Sequence of chain 1.A:
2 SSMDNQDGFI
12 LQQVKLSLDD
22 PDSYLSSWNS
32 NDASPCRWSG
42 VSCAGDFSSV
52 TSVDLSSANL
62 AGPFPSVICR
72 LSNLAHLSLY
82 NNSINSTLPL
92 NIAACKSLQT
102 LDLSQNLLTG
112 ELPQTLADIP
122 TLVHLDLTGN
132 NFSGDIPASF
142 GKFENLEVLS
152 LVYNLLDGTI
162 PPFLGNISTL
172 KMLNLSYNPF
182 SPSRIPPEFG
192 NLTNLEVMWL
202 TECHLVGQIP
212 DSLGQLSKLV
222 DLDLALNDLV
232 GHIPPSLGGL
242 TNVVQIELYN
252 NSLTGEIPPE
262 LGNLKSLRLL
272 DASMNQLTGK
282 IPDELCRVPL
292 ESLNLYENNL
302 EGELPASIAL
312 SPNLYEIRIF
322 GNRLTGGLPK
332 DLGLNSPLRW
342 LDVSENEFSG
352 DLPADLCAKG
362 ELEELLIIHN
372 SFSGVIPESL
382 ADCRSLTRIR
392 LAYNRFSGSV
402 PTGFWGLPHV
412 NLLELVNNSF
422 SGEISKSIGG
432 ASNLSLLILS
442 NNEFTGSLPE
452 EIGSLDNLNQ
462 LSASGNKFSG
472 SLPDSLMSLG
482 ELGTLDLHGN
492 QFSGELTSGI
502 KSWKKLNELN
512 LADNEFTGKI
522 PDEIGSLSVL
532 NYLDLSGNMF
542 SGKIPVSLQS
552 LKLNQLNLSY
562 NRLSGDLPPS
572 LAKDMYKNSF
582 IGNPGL

This small molecule binds to this protein.
Small molecule (SMILES): CC(=O)N[C@H]1[C@H](O[C@H]2[C@H](O)[C@@H](NC(C)=O)CO[C@@H]2CO[C@@H]2O[C@@H](C)[C@@H](O)[C@@H](O)[C@@H]2O)O[C@H](CO)[C@@H](O)[C@@H]1O

Binding-site contacts:
Ligand atom C6 contacts residue GLY63 of chain 1.A at 4.5 Å.
Ligand atom C4 contacts residue ASN86 of chain 1.A at 4.2 Å.
Ligand atom C7 contacts residue ASP20 of chain 1.A at 4.2 Å.
Ligand atom O5 contacts residue ALA62 of chain 1.A at 3.4 Å.
Ligand atom C3 contacts residue ASN86 of chain 1.A at 3.8 Å.
Ligand atom O6 contacts residue ALA62 of chain 1.A at 4.4 Å.
Ligand atom C1 contacts residue GLY63 of chain 1.A at 4.4 Å.
Ligand atom C7 contacts residue ASN86 of chain 1.A at 3.3 Å.
Ligand atom O5 contacts residue GLY63 of chain 1.A at 4.1 Å.
Ligand atom N2 contacts residue ASN86 of chain 1.A at 3.0 Å (h-bond).
Ligand atom O2 contacts residue ASP20 of chain 1.A at 4.4 Å.
Ligand atom N2 contacts residue ASP20 of chain 1.A at 3.8 Å.
Ligand atom O7 contacts residue ASN86 of chain 1.A at 3.2 Å (h-bond).
Ligand atom C6 contacts residue LEU108 of chain 1.A at 3.7 Å (hydrophobic).
Ligand atom C8 contacts residue ASP20 of chain 1.A at 3.4 Å.
Ligand atom C5 contacts residue ASN86 of chain 1.A at 3.6 Å.
Ligand atom C6 contacts residue SER84 of chain 1.A at 4.2 Å.
Ligand atom C8 contacts residue SER87 of chain 1.A at 4.0 Å.
Ligand atom O5 contacts residue ASN86 of chain 1.A at 2.3 Å (h-bond).
Ligand atom C6 contacts residue ASP20 of chain 1.A at 3.4 Å.
Ligand atom C6 contacts residue ASN86 of chain 1.A at 3.6 Å.
Ligand atom C1 contacts residue ASN86 of chain 1.A at 1.4 Å.
Ligand atom C1 contacts residue ALA62 of chain 1.A at 3.8 Å (hydrophobic).
Ligand atom C5 contacts residue GLY63 of chain 1.A at 4.3 Å.
Ligand atom C6 contacts residue ALA62 of chain 1.A at 4.3 Å (hydrophobic).
Ligand atom C5 contacts residue ASN86 of chain 1.A at 4.0 Å.
Ligand atom C2 contacts residue ASN86 of chain 1.A at 2.5 Å.
Ligand atom O6 contacts residue ASP20 of chain 1.A at 3.6 Å.
Ligand atom C1 contacts residue ASP20 of chain 1.A at 4.0 Å.